Binding-site contacts:
Ligand atom C5 contacts residue ARG530 of chain 1.A at 3.3 Å.
Ligand atom C1 contacts residue ASP606 of chain 1.A at 4.0 Å.
Ligand atom C contacts residue ASP606 of chain 1.A at 3.4 Å.
Ligand atom C6 contacts residue ARG530 of chain 1.A at 3.2 Å.
Ligand atom N contacts residue ASP606 of chain 1.A at 4.1 Å.
Ligand atom C6 contacts residue ASP606 of chain 1.A at 4.3 Å.
Ligand atom O1 contacts residue ASP606 of chain 1.A at 2.8 Å (salt-bridge).

A small-molecule ligand and the protein it binds are described below.
Small molecule (SMILES): O=C(NO)c1ccccc1

Sequence of chain 1.A:
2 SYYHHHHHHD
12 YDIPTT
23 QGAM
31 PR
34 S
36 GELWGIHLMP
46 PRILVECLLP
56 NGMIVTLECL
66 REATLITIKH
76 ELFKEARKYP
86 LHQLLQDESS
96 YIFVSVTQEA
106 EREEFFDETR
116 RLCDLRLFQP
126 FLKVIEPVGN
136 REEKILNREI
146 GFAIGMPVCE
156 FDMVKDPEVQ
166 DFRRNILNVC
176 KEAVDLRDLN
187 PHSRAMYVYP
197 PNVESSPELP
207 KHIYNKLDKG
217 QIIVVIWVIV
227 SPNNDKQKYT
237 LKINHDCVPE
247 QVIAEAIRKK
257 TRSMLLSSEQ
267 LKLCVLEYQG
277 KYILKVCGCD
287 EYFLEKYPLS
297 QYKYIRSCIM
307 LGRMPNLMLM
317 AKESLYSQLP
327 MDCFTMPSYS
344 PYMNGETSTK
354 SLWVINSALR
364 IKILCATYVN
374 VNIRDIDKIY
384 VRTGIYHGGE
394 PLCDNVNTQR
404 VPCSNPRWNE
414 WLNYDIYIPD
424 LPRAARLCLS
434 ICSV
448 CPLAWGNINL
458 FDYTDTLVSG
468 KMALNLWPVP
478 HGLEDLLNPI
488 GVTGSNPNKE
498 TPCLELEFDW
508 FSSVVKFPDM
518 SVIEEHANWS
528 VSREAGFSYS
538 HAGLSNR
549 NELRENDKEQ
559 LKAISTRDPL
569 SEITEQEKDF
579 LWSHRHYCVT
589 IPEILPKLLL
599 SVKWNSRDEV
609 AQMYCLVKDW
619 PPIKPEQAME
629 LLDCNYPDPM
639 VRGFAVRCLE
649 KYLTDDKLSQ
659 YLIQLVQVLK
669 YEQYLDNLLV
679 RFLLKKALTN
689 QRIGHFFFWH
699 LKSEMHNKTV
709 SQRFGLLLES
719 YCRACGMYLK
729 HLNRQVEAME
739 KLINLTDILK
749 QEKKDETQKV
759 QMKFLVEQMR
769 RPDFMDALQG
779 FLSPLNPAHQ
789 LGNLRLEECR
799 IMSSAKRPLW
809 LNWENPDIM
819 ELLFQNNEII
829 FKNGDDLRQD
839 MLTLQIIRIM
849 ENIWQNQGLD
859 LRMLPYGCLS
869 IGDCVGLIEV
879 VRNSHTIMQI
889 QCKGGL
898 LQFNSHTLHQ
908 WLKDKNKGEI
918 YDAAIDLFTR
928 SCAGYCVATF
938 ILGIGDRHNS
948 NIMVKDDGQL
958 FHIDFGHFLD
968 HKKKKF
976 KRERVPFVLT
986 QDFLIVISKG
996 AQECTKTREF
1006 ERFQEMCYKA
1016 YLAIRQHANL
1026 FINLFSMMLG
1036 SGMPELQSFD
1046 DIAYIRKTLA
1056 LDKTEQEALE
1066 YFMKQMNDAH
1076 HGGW